Binding-site contacts:
Ligand atom C4 contacts residue ASN70 of chain 1.A at 4.4 Å.
Ligand atom C5 contacts residue ASN70 of chain 1.A at 3.8 Å.
Ligand atom C1 contacts residue ASN70 of chain 1.A at 1.5 Å.
Ligand atom O7 contacts residue GLY15 of chain 1.B at 4.2 Å.
Ligand atom O7 contacts residue ASN70 of chain 1.A at 3.2 Å (h-bond).
Ligand atom O5 contacts residue ASN70 of chain 1.A at 2.5 Å (h-bond).
Ligand atom C8 contacts residue SER16 of chain 1.B at 4.0 Å.
Ligand atom C2 contacts residue ASN70 of chain 1.A at 2.5 Å.
Ligand atom C7 contacts residue GLY15 of chain 1.B at 4.3 Å.
Ligand atom C3 contacts residue ASN70 of chain 1.A at 3.9 Å.
Ligand atom C8 contacts residue ASN70 of chain 1.A at 4.2 Å.
Ligand atom N2 contacts residue ASN70 of chain 1.A at 3.0 Å (h-bond).
Ligand atom C8 contacts residue GLY15 of chain 1.B at 3.2 Å.
Ligand atom C7 contacts residue ASN70 of chain 1.A at 3.3 Å.

This protein binds this small molecule.
Small molecule (SMILES): CC(=O)N[C@@H]1[C@@H](O)[C@H](O)[C@@H](CO)O[C@H]1O

Sequence of chain 1.A:
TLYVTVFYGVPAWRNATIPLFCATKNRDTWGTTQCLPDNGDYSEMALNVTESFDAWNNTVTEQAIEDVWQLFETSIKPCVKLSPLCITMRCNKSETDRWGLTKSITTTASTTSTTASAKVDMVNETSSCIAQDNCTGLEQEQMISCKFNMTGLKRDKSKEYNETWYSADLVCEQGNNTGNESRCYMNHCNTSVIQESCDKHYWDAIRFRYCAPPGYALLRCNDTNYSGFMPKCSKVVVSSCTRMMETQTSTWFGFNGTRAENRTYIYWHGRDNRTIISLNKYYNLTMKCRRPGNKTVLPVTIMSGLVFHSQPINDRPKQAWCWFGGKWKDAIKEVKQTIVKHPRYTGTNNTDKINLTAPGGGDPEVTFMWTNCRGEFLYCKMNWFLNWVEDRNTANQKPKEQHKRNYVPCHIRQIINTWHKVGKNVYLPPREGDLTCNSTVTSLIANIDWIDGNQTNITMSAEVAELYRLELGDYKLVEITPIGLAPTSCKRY

Sequence of chain 1.B:
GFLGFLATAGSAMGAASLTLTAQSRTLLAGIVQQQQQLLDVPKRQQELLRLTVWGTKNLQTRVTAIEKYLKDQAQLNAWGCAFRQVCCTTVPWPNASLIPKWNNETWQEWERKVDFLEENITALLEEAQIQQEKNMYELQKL